Sequence of chain 1.A:
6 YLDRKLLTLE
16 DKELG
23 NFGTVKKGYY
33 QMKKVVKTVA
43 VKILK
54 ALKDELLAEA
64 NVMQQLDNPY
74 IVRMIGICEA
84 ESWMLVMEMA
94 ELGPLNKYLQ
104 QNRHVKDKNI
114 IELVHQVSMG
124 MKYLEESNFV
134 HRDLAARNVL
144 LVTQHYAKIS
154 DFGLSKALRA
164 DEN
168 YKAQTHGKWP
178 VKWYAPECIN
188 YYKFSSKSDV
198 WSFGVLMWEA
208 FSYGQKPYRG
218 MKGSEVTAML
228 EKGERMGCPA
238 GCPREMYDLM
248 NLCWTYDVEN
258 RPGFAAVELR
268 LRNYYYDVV

Binding-site contacts:
Ligand atom N10 contacts residue ASP154 of chain 1.A at 3.0 Å (salt-bridge).
Ligand atom C2 contacts residue PRO97 of chain 1.A at 3.6 Å (hydrophobic).
Ligand atom N17 contacts residue ASP154 of chain 1.A at 2.7 Å (salt-bridge).
Ligand atom C20 contacts residue ALA42 of chain 1.A at 3.8 Å (hydrophobic).
Ligand atom N18 contacts residue LEU143 of chain 1.A at 3.9 Å.
Ligand atom O14 contacts residue GOL1 of chain 1.E at 3.5 Å (h-bond).
Ligand atom N6 contacts residue LEU143 of chain 1.A at 3.7 Å.
Ligand atom O23 contacts residue ALA42 of chain 1.A at 3.3 Å.
Ligand atom C9 contacts residue ASP154 of chain 1.A at 3.8 Å.
Ligand atom C15 contacts residue PRO97 of chain 1.A at 3.7 Å (hydrophobic).
Ligand atom N18 contacts residue SER153 of chain 1.A at 3.7 Å.
Ligand atom N18 contacts residue ASP154 of chain 1.A at 3.7 Å.
Ligand atom C21 contacts residue ALA42 of chain 1.A at 3.2 Å (hydrophobic).
Ligand atom N22 contacts residue ALA42 of chain 1.A at 3.4 Å.
Ligand atom C21 contacts residue LEU143 of chain 1.A at 3.2 Å (hydrophobic).
Ligand atom C3 contacts residue GLY96 of chain 1.A at 3.6 Å.
Ligand atom N17 contacts residue ASN141 of chain 1.A at 3.1 Å (h-bond).
Ligand atom N17 contacts residue GOL1 of chain 1.E at 3.0 Å (h-bond).
Ligand atom C12 contacts residue PHE24 of chain 1.A at 3.8 Å (hydrophobic).
Ligand atom O23 contacts residue MET92 of chain 1.A at 3.8 Å.
Ligand atom O23 contacts residue ALA93 of chain 1.A at 3.0 Å (h-bond).
Ligand atom C12 contacts residue VAL27 of chain 1.A at 3.8 Å (hydrophobic).
Ligand atom C20 contacts residue LEU143 of chain 1.A at 2.9 Å (hydrophobic).
Ligand atom C12 contacts residue GOL1 of chain 1.E at 3.8 Å.
Ligand atom N22 contacts residue GLU91 of chain 1.A at 3.0 Å (salt-bridge).
Ligand atom C16 contacts residue ASP154 of chain 1.A at 3.8 Å.
Ligand atom C19 contacts residue LEU143 of chain 1.A at 3.2 Å (hydrophobic).
Ligand atom C25 contacts residue LEU19 of chain 1.A at 3.8 Å (hydrophobic).
Ligand atom C7 contacts residue LEU143 of chain 1.A at 3.3 Å (hydrophobic).
Ligand atom C15 contacts residue ARG140 of chain 1.A at 3.8 Å.
Ligand atom C16 contacts residue ARG140 of chain 1.A at 3.6 Å.
Ligand atom N17 contacts residue ARG140 of chain 1.A at 3.0 Å (salt-bridge).
Ligand atom N22 contacts residue MET90 of chain 1.A at 3.7 Å.
Ligand atom O23 contacts residue LEU143 of chain 1.A at 3.5 Å.
Ligand atom C4 contacts residue GLY96 of chain 1.A at 3.8 Å.
Ligand atom C19 contacts residue MET90 of chain 1.A at 3.6 Å (hydrophobic).
Ligand atom N22 contacts residue VAL75 of chain 1.A at 3.8 Å.
Ligand atom C25 contacts residue PRO97 of chain 1.A at 3.5 Å (hydrophobic).
Ligand atom C4 contacts residue ALA93 of chain 1.A at 3.8 Å (hydrophobic).
Ligand atom N22 contacts residue LEU143 of chain 1.A at 3.8 Å.

A protein and the small-molecule ligand that binds it are described below.
Small molecule (SMILES): Cc1ccc(Nc2nc(N[C@@H]3CCOC[C@@H]3N)ncc2C(N)=O)cc1